Sequence of chain 3.A:
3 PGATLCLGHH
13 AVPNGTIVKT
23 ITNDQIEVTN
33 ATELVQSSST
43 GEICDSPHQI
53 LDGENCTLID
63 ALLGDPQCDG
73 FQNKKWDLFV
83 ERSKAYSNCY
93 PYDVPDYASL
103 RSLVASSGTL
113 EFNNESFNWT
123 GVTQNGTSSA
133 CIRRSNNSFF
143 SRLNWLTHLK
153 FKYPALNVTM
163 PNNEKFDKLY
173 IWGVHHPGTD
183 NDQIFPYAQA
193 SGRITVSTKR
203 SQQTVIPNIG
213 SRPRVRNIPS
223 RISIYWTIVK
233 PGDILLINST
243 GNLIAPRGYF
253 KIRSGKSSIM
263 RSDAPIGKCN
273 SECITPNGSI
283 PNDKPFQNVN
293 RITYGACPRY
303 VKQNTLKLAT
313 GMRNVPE

The small molecule below binds the protein below.
Small molecule (SMILES): CC(=O)N[C@@H]1[C@@H](O)[C@H](O)[C@@H](CO)O[C@H]1O

Binding-site contacts:
Ligand atom C2 contacts residue ASN16 of chain 3.A at 2.5 Å.
Ligand atom C4 contacts residue ASN16 of chain 3.A at 4.2 Å.
Ligand atom C5 contacts residue ASN16 of chain 3.A at 3.8 Å.
Ligand atom C7 contacts residue ASN16 of chain 3.A at 3.5 Å.
Ligand atom O5 contacts residue ASN16 of chain 3.A at 2.4 Å (h-bond).
Ligand atom O7 contacts residue ASN16 of chain 3.A at 3.4 Å (h-bond).
Ligand atom C7 contacts residue ASN32 of chain 3.A at 4.5 Å.
Ligand atom N2 contacts residue ASN16 of chain 3.A at 3.1 Å (h-bond).
Ligand atom C8 contacts residue ASN32 of chain 3.A at 3.4 Å.
Ligand atom C1 contacts residue ASN16 of chain 3.A at 1.5 Å.
Ligand atom C8 contacts residue THR18 of chain 3.A at 3.9 Å.
Ligand atom C8 contacts residue THR31 of chain 3.A at 3.6 Å.
Ligand atom C8 contacts residue ASN16 of chain 3.A at 3.9 Å.
Ligand atom C3 contacts residue ASN16 of chain 3.A at 3.8 Å.